The protein below binds the small molecule below.
Small molecule (SMILES): CC(=O)N[C@@H]1[C@@H](O)[C@H](O)[C@@H](CO)O[C@H]1O

Binding-site contacts:
Ligand atom O6 contacts residue ALA4 of chain 1.B at 4.2 Å.
Ligand atom C8 contacts residue ASN6 of chain 1.B at 4.2 Å.
Ligand atom C7 contacts residue ASN6 of chain 1.B at 3.2 Å.
Ligand atom C4 contacts residue ASN6 of chain 1.B at 4.2 Å.
Ligand atom O7 contacts residue SER7 of chain 1.B at 3.4 Å.
Ligand atom C1 contacts residue ASN6 of chain 1.B at 1.4 Å.
Ligand atom O5 contacts residue ASN6 of chain 1.B at 2.4 Å (h-bond).
Ligand atom C7 contacts residue SER7 of chain 1.B at 4.4 Å.
Ligand atom C5 contacts residue ASN6 of chain 1.B at 3.7 Å.
Ligand atom C2 contacts residue ASN6 of chain 1.B at 2.4 Å.
Ligand atom O7 contacts residue ASN6 of chain 1.B at 3.2 Å (h-bond).
Ligand atom N2 contacts residue ASN6 of chain 1.B at 2.9 Å (h-bond).
Ligand atom C3 contacts residue ASN6 of chain 1.B at 3.8 Å.

Sequence of chain 1.B:
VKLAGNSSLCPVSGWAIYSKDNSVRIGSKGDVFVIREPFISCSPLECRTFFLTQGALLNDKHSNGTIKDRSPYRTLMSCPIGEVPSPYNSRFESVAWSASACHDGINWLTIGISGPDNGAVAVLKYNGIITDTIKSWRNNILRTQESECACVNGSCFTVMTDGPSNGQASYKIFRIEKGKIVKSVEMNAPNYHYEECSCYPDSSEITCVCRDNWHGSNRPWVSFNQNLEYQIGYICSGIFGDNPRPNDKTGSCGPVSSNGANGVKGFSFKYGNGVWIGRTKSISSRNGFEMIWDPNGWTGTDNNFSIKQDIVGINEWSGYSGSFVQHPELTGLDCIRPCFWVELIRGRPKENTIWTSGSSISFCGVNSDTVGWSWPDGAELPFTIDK